Binding-site contacts:
Ligand atom C7 contacts residue URR1 of chain 1.C at 0.4 Å.
Ligand atom C11 contacts residue URR1 of chain 1.C at 0.1 Å.
Ligand atom C18 contacts residue URR1 of chain 1.C at 0.3 Å.
Ligand atom S1 contacts residue URR1 of chain 1.C at 0.3 Å (h-bond).
Ligand atom O1 contacts residue URR1 of chain 1.C at 0.2 Å (h-bond).
Ligand atom O2 contacts residue HIS173 of chain 1.A at 2.7 Å (h-bond).
Ligand atom C17 contacts residue URR1 of chain 1.C at 0.4 Å.
Ligand atom O5 contacts residue URR1 of chain 1.C at 0.5 Å (h-bond).
Ligand atom C19 contacts residue URR1 of chain 1.C at 0.3 Å.
Ligand atom C14 contacts residue URR1 of chain 1.C at 0.1 Å.
Ligand atom C1 contacts residue URR1 of chain 1.C at 0.2 Å.
Ligand atom C14 contacts residue CYS155 of chain 1.A at 1.8 Å (hydrophobic).
Ligand atom C16 contacts residue URR1 of chain 1.C at 0.4 Å.
Ligand atom N1 contacts residue GLN199 of chain 1.A at 2.7 Å (h-bond).
Ligand atom O3 contacts residue CYS155 of chain 1.A at 2.6 Å (h-bond).
Ligand atom N2 contacts residue URR1 of chain 1.C at 0.1 Å (h-bond).
Ligand atom N1 contacts residue URR1 of chain 1.C at 0.3 Å (h-bond).
Ligand atom C3 contacts residue URR1 of chain 1.C at 0.2 Å.
Ligand atom C8 contacts residue URR1 of chain 1.C at 0.1 Å.
Ligand atom O4 contacts residue URR1 of chain 1.C at 1.0 Å (h-bond).
Ligand atom C20 contacts residue URR1 of chain 1.C at 0.3 Å.
Ligand atom O3 contacts residue URR1 of chain 1.C at 1.3 Å.
Ligand atom C12 contacts residue URR1 of chain 1.C at 0.2 Å.
Ligand atom C15 contacts residue URR1 of chain 1.C at 0.5 Å.
Ligand atom C23 contacts residue URR1 of chain 1.C at 0.3 Å.
Ligand atom O2 contacts residue URR1 of chain 1.C at 0.2 Å (h-bond).
Ligand atom O6 contacts residue URR1 of chain 1.C at 0.3 Å (h-bond).
Ligand atom C5 contacts residue URR1 of chain 1.C at 0.3 Å.
Ligand atom C4 contacts residue URR1 of chain 1.C at 0.1 Å.
Ligand atom N3 contacts residue URR1 of chain 1.C at 0.2 Å (h-bond).
Ligand atom C10 contacts residue URR1 of chain 1.C at 0.1 Å.
Ligand atom O5 contacts residue GLN199 of chain 1.A at 2.8 Å (h-bond).
Ligand atom C2 contacts residue URR1 of chain 1.C at 0.3 Å.
Ligand atom C9 contacts residue URR1 of chain 1.C at 0.1 Å.
Ligand atom C24 contacts residue URR1 of chain 1.C at 0.3 Å.
Ligand atom C13 contacts residue URR1 of chain 1.C at 0.3 Å.
Ligand atom C6 contacts residue URR1 of chain 1.C at 0.2 Å.
Ligand atom C21 contacts residue URR1 of chain 1.C at 0.3 Å.
Ligand atom C8 contacts residue CYS155 of chain 1.A at 2.7 Å (hydrophobic).
Ligand atom C22 contacts residue URR1 of chain 1.C at 0.3 Å.

The protein below binds the small molecule below.
Small molecule (SMILES): CC(C)C[C@H](NC(=O)OCC(C)(C)S(=O)c1ccccc1)C(=O)N[C@@H](C[C@@H]1CCNC1=O)[C@H](O)S(=O)(=O)O

Sequence of chain 1.A:
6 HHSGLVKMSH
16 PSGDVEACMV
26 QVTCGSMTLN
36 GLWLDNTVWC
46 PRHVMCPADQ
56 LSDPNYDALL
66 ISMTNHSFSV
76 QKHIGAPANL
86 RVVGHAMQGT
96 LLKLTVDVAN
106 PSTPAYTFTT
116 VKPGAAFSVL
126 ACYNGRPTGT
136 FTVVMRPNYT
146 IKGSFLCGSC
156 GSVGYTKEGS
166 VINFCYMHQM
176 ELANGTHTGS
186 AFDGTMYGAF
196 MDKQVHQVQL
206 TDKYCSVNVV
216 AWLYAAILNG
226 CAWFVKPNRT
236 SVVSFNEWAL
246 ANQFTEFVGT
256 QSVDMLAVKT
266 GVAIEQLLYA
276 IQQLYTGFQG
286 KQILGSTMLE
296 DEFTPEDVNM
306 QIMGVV